Sequence of chain 1.B:
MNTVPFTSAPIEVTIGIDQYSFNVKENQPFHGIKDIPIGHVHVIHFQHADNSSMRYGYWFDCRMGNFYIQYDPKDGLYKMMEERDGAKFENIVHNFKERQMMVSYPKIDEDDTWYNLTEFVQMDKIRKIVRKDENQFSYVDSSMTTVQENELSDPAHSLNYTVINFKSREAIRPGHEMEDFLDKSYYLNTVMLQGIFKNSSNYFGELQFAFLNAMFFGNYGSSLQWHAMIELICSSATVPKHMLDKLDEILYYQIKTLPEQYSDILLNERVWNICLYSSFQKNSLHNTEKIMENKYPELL

A small-molecule ligand and the protein it binds are described below.
Small molecule (SMILES): NNc1ccc(Br)cn1

Binding-site contacts:
Ligand atom C4 contacts residue THR11 of chain 1.B at 3.8 Å.
Ligand atom N contacts residue TYR72 of chain 1.B at 3.5 Å.
Ligand atom BR contacts residue PHE10 of chain 1.B at 3.7 Å.
Ligand atom C contacts residue TYR72 of chain 1.B at 3.4 Å (hydrophobic).
Ligand atom C2 contacts residue GLU87 of chain 1.B at 3.6 Å.
Ligand atom C3 contacts residue THR11 of chain 1.B at 3.3 Å.
Ligand atom C1 contacts residue GLU87 of chain 1.B at 3.7 Å.
Ligand atom C4 contacts residue ILE96 of chain 1.B at 4.0 Å (hydrophobic).
Ligand atom N1 contacts residue GLU87 of chain 1.B at 2.6 Å (salt-bridge).
Ligand atom C4 contacts residue TYR72 of chain 1.B at 3.4 Å (hydrophobic).
Ligand atom N2 contacts residue TYR72 of chain 1.B at 3.2 Å (h-bond).
Ligand atom BR contacts residue PRO9 of chain 1.B at 3.8 Å.
Ligand atom BR contacts residue THR11 of chain 1.B at 3.5 Å.
Ligand atom N2 contacts residue LYS92 of chain 1.B at 3.9 Å.
Ligand atom BR contacts residue TYR72 of chain 1.B at 4.0 Å.
Ligand atom N1 contacts residue LYS92 of chain 1.B at 3.9 Å.
Ligand atom C1 contacts residue TYR72 of chain 1.B at 3.6 Å (hydrophobic).
Ligand atom N contacts residue THR11 of chain 1.B at 4.1 Å.
Ligand atom C3 contacts residue TYR72 of chain 1.B at 3.6 Å (hydrophobic).
Ligand atom N2 contacts residue GLU87 of chain 1.B at 3.3 Å (salt-bridge).
Ligand atom C contacts residue ILE96 of chain 1.B at 3.9 Å (hydrophobic).
Ligand atom BR contacts residue ILE96 of chain 1.B at 4.0 Å.
Ligand atom BR contacts residue PHE100 of chain 1.B at 4.3 Å.
Ligand atom N1 contacts residue TYR72 of chain 1.B at 3.7 Å.
Ligand atom C2 contacts residue TYR72 of chain 1.B at 3.5 Å (hydrophobic).